Binding-site contacts:
Ligand atom CAO contacts residue CYS188 of chain 1.A at 3.5 Å (hydrophobic).
Ligand atom CAU contacts residue NAP1 of chain 1.E at 3.2 Å.
Ligand atom CAV contacts residue NAP1 of chain 1.E at 3.6 Å.
Ligand atom CAP contacts residue PHE117 of chain 1.A at 3.9 Å (hydrophobic).
Ligand atom CBC contacts residue NAP1 of chain 1.E at 3.2 Å.
Ligand atom CAP contacts residue PRO230 of chain 1.A at 3.8 Å (hydrophobic).
Ligand atom CAQ contacts residue PRO230 of chain 1.A at 3.9 Å (hydrophobic).
Ligand atom CBA contacts residue PHE117 of chain 1.A at 3.8 Å (hydrophobic).
Ligand atom CAO contacts residue TRP241 of chain 1.A at 3.6 Å (hydrophobic).
Ligand atom CAQ contacts residue MET233 of chain 1.A at 3.7 Å (hydrophobic).
Ligand atom NAZ contacts residue NAP1 of chain 1.E at 2.8 Å (h-bond).
Ligand atom SBD contacts residue NAP1 of chain 1.E at 3.4 Å (h-bond).
Ligand atom CAU contacts residue PHE117 of chain 1.A at 3.9 Å (hydrophobic).
Ligand atom SAW contacts residue NAP1 of chain 1.E at 3.2 Å (h-bond).
Ligand atom CAK contacts residue PHE191 of chain 1.A at 3.8 Å (hydrophobic).
Ligand atom CBB contacts residue TYR194 of chain 1.A at 3.2 Å (hydrophobic).
Ligand atom CBB contacts residue PHE117 of chain 1.A at 3.6 Å (hydrophobic).
Ligand atom CAP contacts residue MET233 of chain 1.A at 3.2 Å (hydrophobic).
Ligand atom CBA contacts residue TYR194 of chain 1.A at 3.7 Å (hydrophobic).
Ligand atom CAX contacts residue PHE117 of chain 1.A at 3.5 Å (hydrophobic).
Ligand atom NAY contacts residue NAP1 of chain 1.E at 2.9 Å (h-bond).
Ligand atom CAR contacts residue TRP241 of chain 1.A at 3.9 Å (hydrophobic).
Ligand atom CBB contacts residue NAP1 of chain 1.E at 3.4 Å.
Ligand atom NAJ contacts residue PHE191 of chain 1.A at 3.8 Å.
Ligand atom CBB contacts residue ASP181 of chain 1.A at 3.6 Å.
Ligand atom CAN contacts residue CYS188 of chain 1.A at 3.7 Å (hydrophobic).
Ligand atom CAN contacts residue PHE117 of chain 1.A at 3.7 Å (hydrophobic).
Ligand atom SAW contacts residue PHE117 of chain 1.A at 3.8 Å.
Ligand atom NAY contacts residue SER115 of chain 1.A at 3.0 Å (h-bond).
Ligand atom OAL contacts residue PHE191 of chain 1.A at 3.9 Å.
Ligand atom CAV contacts residue PHE117 of chain 1.A at 3.8 Å (hydrophobic).
Ligand atom CAX contacts residue NAP1 of chain 1.E at 3.2 Å.
Ligand atom CBA contacts residue NAP1 of chain 1.E at 3.7 Å.
Ligand atom CAT contacts residue NAP1 of chain 1.E at 3.4 Å.
Ligand atom NAY contacts residue PHE117 of chain 1.A at 3.5 Å.
Ligand atom CBC contacts residue ASP181 of chain 1.A at 3.9 Å.
Ligand atom CAO contacts residue PHE117 of chain 1.A at 3.8 Å (hydrophobic).
Ligand atom NAZ contacts residue TYR194 of chain 1.A at 3.4 Å (h-bond).
Ligand atom CAM contacts residue PHE117 of chain 1.A at 3.8 Å (hydrophobic).
Ligand atom NAZ contacts residue PHE117 of chain 1.A at 3.5 Å.

Sequence of chain 1.A:
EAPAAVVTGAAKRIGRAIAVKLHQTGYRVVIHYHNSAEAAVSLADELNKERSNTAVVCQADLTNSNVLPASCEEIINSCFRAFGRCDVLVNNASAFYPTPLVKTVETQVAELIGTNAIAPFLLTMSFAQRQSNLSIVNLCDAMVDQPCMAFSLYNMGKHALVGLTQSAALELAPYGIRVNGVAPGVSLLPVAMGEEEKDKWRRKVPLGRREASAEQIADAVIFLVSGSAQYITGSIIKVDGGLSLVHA

A protein and the small-molecule ligand that binds it are described below.
Small molecule (SMILES): COC(=O)C1CCN(C(=O)c2ccc(CSc3ccc4nc(N)sc4c3)cc2)CC1